Sequence of chain 1.A:
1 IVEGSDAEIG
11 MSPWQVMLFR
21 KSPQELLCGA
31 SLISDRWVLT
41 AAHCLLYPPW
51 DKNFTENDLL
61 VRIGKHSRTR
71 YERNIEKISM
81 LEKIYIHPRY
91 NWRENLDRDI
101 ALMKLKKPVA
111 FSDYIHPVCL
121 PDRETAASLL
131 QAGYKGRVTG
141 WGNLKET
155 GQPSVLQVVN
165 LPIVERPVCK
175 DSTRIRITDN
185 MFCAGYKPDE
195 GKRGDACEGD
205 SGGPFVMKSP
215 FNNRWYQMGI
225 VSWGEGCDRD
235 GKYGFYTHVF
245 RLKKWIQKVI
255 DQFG

Binding-site contacts:
Ligand atom O7 contacts residue PRO48 of chain 1.A at 4.4 Å.
Ligand atom C1 contacts residue LEU46 of chain 1.A at 4.4 Å (hydrophobic).
Ligand atom C7 contacts residue LEU46 of chain 1.A at 3.8 Å (hydrophobic).
Ligand atom N2 contacts residue LEU46 of chain 1.A at 4.3 Å.
Ligand atom O5 contacts residue ASN53 of chain 1.A at 2.2 Å (h-bond).
Ligand atom C8 contacts residue ASN53 of chain 1.A at 4.5 Å.
Ligand atom C1 contacts residue ASN53 of chain 1.A at 1.4 Å.
Ligand atom O7 contacts residue LEU46 of chain 1.A at 3.9 Å.
Ligand atom C2 contacts residue ASN53 of chain 1.A at 2.5 Å.
Ligand atom O6 contacts residue ASN53 of chain 1.A at 4.4 Å.
Ligand atom C4 contacts residue ASN53 of chain 1.A at 4.1 Å.
Ligand atom N2 contacts residue ASN53 of chain 1.A at 3.0 Å (h-bond).
Ligand atom C5 contacts residue ASN53 of chain 1.A at 3.6 Å.
Ligand atom C3 contacts residue ASN53 of chain 1.A at 3.7 Å.
Ligand atom C7 contacts residue ASN53 of chain 1.A at 4.0 Å.
Ligand atom C8 contacts residue LEU46 of chain 1.A at 3.7 Å (hydrophobic).
Ligand atom O7 contacts residue TRP92 of chain 1.A at 4.1 Å.

A small-molecule ligand and the protein it binds are described below.
Small molecule (SMILES): CC(=O)N[C@@H]1[C@@H](O)[C@H](O)[C@@H](CO)O[C@H]1O